The small molecule below binds the protein below.
Small molecule (SMILES): Nc1cncc2c1CCCN2C(=O)Cc1cccc(Cl)c1

Sequence of chain 2.A:
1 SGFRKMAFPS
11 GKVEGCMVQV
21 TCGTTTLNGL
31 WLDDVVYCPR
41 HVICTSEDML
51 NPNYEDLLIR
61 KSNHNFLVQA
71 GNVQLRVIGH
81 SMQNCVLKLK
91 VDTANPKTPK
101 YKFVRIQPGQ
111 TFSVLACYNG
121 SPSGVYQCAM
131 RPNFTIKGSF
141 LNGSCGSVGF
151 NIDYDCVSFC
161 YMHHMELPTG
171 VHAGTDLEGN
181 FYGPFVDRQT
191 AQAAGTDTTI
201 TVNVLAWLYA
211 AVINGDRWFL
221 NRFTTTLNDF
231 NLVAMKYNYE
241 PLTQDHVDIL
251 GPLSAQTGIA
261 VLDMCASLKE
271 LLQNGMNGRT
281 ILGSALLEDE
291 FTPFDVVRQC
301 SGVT

Sequence of chain 1.A:
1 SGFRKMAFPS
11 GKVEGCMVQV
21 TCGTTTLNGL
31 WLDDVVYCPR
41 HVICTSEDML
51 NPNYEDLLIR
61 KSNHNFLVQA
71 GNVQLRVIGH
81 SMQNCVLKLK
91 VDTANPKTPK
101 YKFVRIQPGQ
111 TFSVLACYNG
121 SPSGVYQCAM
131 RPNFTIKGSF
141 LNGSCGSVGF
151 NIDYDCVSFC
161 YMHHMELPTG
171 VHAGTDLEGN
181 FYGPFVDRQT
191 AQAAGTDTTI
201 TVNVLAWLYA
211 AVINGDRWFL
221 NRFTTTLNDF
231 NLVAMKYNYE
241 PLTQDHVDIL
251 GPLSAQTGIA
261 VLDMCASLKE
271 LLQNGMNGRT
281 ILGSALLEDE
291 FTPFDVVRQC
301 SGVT

Binding-site contacts:
Ligand atom C13 contacts residue MET165 of chain 1.A at 3.5 Å (hydrophobic).
Ligand atom C12 contacts residue ARG188 of chain 1.A at 3.7 Å.
Ligand atom C13 contacts residue MET49 of chain 1.A at 3.3 Å (hydrophobic).
Ligand atom N contacts residue GLU166 of chain 1.A at 3.3 Å (salt-bridge).
Ligand atom C11 contacts residue GLN189 of chain 1.A at 3.3 Å.
Ligand atom O contacts residue HIS164 of chain 1.A at 3.9 Å.
Ligand atom CL contacts residue HIS41 of chain 1.A at 3.2 Å.
Ligand atom CL contacts residue HIS164 of chain 1.A at 3.6 Å.
Ligand atom N1 contacts residue SER144 of chain 1.A at 3.7 Å.
Ligand atom C1 contacts residue GLU166 of chain 1.A at 3.6 Å.
Ligand atom O contacts residue GLU166 of chain 1.A at 3.0 Å (salt-bridge).
Ligand atom C13 contacts residue ASP187 of chain 1.A at 3.9 Å.
Ligand atom C1 contacts residue HIS163 of chain 1.A at 3.8 Å.
Ligand atom C2 contacts residue GLU166 of chain 1.A at 3.7 Å.
Ligand atom N contacts residue PHE140 of chain 1.A at 3.1 Å (h-bond).
Ligand atom C4 contacts residue ASN142 of chain 1.A at 3.4 Å.
Ligand atom C contacts residue GLU166 of chain 1.A at 3.7 Å.
Ligand atom C15 contacts residue HIS41 of chain 1.A at 3.8 Å.
Ligand atom N contacts residue ASN142 of chain 1.A at 3.6 Å.
Ligand atom N1 contacts residue GLU166 of chain 1.A at 3.7 Å.
Ligand atom CL contacts residue ASP187 of chain 1.A at 3.2 Å.
Ligand atom N contacts residue LEU141 of chain 1.A at 3.5 Å.
Ligand atom N1 contacts residue HIS163 of chain 1.A at 2.8 Å (h-bond).
Ligand atom C2 contacts residue HIS163 of chain 1.A at 3.4 Å.
Ligand atom C contacts residue PHE140 of chain 1.A at 3.6 Å (hydrophobic).
Ligand atom C1 contacts residue PHE140 of chain 1.A at 3.3 Å (hydrophobic).
Ligand atom C5 contacts residue ASN142 of chain 1.A at 3.5 Å.
Ligand atom C13 contacts residue ARG188 of chain 1.A at 3.7 Å.
Ligand atom C1 contacts residue SER144 of chain 1.A at 3.9 Å.
Ligand atom C12 contacts residue GLN189 of chain 1.A at 3.6 Å.
Ligand atom C2 contacts residue CYS145 of chain 1.A at 3.9 Å (hydrophobic).
Ligand atom C15 contacts residue HIS164 of chain 1.A at 3.3 Å.
Ligand atom C1 contacts residue LEU141 of chain 1.A at 3.8 Å (hydrophobic).
Ligand atom C14 contacts residue MET165 of chain 1.A at 3.6 Å (hydrophobic).
Ligand atom C12 contacts residue MET49 of chain 1.A at 3.6 Å (hydrophobic).
Ligand atom C14 contacts residue HIS164 of chain 1.A at 3.8 Å.
Ligand atom C contacts residue LEU141 of chain 1.A at 3.7 Å (hydrophobic).
Ligand atom N contacts residue SER1 of chain 2.A at 3.9 Å.
Ligand atom O contacts residue MET165 of chain 1.A at 3.4 Å.
Ligand atom C14 contacts residue MET49 of chain 1.A at 3.5 Å (hydrophobic).